Binding-site contacts:
Ligand atom O10 contacts residue HIS238 of chain 1.A at 4.0 Å.
Ligand atom C12 contacts residue SER285 of chain 1.A at 3.6 Å.
Ligand atom C08 contacts residue TRP283 of chain 1.A at 4.0 Å (hydrophobic).
Ligand atom C11 contacts residue SER285 of chain 1.A at 3.5 Å.
Ligand atom O04 contacts residue LEU288 of chain 1.A at 4.5 Å.
Ligand atom C11 contacts residue HIS238 of chain 1.A at 3.9 Å.
Ligand atom C09 contacts residue SER285 of chain 1.A at 3.3 Å.
Ligand atom C08 contacts residue GLU240 of chain 1.A at 4.0 Å.
Ligand atom C09 contacts residue VAL291 of chain 1.A at 4.5 Å (hydrophobic).
Ligand atom C01 contacts residue LEU288 of chain 1.A at 4.0 Å (hydrophobic).
Ligand atom O10 contacts residue GLU240 of chain 1.A at 4.0 Å.
Ligand atom C11 contacts residue GLU240 of chain 1.A at 4.0 Å.
Ligand atom O10 contacts residue SER285 of chain 1.A at 2.9 Å (h-bond).
Ligand atom C03 contacts residue LEU288 of chain 1.A at 3.2 Å (hydrophobic).
Ligand atom O10 contacts residue TRP283 of chain 1.A at 4.3 Å.
Ligand atom C07 contacts residue GLU240 of chain 1.A at 4.1 Å.
Ligand atom C09 contacts residue GLU240 of chain 1.A at 3.4 Å.
Ligand atom C08 contacts residue SER285 of chain 1.A at 4.2 Å.
Ligand atom C02 contacts residue LEU288 of chain 1.A at 4.2 Å (hydrophobic).
Ligand atom C08 contacts residue VAL291 of chain 1.A at 3.8 Å (hydrophobic).
Ligand atom O10 contacts residue LYS284 of chain 1.A at 3.5 Å.
Ligand atom C09 contacts residue TRP283 of chain 1.A at 3.5 Å (hydrophobic).
Ligand atom C09 contacts residue LYS284 of chain 1.A at 4.0 Å.
Ligand atom C03 contacts residue PRO287 of chain 1.A at 3.7 Å (hydrophobic).

The protein below binds the small molecule below.
Small molecule (SMILES): CC(C)(O)CNC1CCOCC1

Sequence of chain 1.A:
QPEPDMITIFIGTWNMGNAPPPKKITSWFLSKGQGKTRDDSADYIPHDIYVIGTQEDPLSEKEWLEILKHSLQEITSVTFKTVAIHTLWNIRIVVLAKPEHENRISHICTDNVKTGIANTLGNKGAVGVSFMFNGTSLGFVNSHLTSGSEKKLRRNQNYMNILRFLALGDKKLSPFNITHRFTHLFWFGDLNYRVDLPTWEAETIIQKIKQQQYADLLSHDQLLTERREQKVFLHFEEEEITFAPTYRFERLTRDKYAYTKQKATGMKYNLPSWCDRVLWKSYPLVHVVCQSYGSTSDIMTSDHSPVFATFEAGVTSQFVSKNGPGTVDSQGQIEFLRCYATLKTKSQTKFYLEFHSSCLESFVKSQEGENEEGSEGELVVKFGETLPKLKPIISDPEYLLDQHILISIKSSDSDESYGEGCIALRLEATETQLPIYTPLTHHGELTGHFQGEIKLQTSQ